Binding-site contacts:
Ligand atom O6 contacts residue ARG442 of chain 1.B at 4.3 Å.
Ligand atom O7 contacts residue ASN438 of chain 1.B at 3.4 Å (h-bond).
Ligand atom C7 contacts residue ASN438 of chain 1.B at 3.4 Å.
Ligand atom C5 contacts residue ASN438 of chain 1.B at 3.6 Å.
Ligand atom O5 contacts residue ASN438 of chain 1.B at 2.4 Å (h-bond).
Ligand atom O5 contacts residue ARG442 of chain 1.B at 3.5 Å (salt-bridge).
Ligand atom C6 contacts residue ARG442 of chain 1.B at 3.4 Å.
Ligand atom C1 contacts residue ARG442 of chain 1.B at 3.5 Å.
Ligand atom C4 contacts residue ASN438 of chain 1.B at 4.2 Å.
Ligand atom C5 contacts residue ARG442 of chain 1.B at 3.2 Å.
Ligand atom C8 contacts residue PHE434 of chain 1.B at 4.4 Å (hydrophobic).
Ligand atom C8 contacts residue ALA43 of chain 1.B at 4.1 Å (hydrophobic).
Ligand atom C8 contacts residue TRP431 of chain 1.B at 3.5 Å (hydrophobic).
Ligand atom C3 contacts residue GLU46 of chain 1.B at 4.5 Å.
Ligand atom C2 contacts residue ASN438 of chain 1.B at 2.5 Å.
Ligand atom C3 contacts residue ASN438 of chain 1.B at 3.8 Å.
Ligand atom C1 contacts residue ASN438 of chain 1.B at 1.4 Å.
Ligand atom N2 contacts residue ASN438 of chain 1.B at 2.9 Å (h-bond).
Ligand atom C4 contacts residue ARG442 of chain 1.B at 4.4 Å.

Sequence of chain 1.B:
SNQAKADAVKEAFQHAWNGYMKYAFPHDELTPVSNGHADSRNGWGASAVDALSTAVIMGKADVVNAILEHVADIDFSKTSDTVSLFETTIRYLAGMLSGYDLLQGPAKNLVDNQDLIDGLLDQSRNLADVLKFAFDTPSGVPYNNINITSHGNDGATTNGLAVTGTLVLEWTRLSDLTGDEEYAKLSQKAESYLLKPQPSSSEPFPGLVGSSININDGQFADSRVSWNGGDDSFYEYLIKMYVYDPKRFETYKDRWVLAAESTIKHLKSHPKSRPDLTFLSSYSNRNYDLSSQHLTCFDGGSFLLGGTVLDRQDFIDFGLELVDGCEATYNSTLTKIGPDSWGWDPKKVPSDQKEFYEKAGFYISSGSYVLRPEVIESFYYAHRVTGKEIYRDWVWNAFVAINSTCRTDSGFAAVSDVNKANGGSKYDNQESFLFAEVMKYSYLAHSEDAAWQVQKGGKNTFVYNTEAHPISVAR

The small molecule below binds the protein below.
Small molecule (SMILES): CC(=O)N[C@H]1[C@@H](O[C@H]2[C@H](O)[C@@H](NC(C)=O)CO[C@@H]2CO)O[C@H](CO)[C@@H](O)[C@@H]1O